Binding-site contacts:
Ligand atom O5 contacts residue ASN259 of chain 10.F at 2.4 Å (h-bond).
Ligand atom C8 contacts residue LYS181 of chain 10.E at 4.1 Å.
Ligand atom C7 contacts residue ASN259 of chain 10.F at 3.1 Å.
Ligand atom O6 contacts residue LYS115 of chain 10.E at 4.4 Å.
Ligand atom C8 contacts residue ASN259 of chain 10.F at 4.4 Å.
Ligand atom C3 contacts residue ASN259 of chain 10.F at 3.8 Å.
Ligand atom C2 contacts residue ASN259 of chain 10.F at 2.4 Å.
Ligand atom C1 contacts residue ASN259 of chain 10.F at 1.4 Å.
Ligand atom O7 contacts residue ASN259 of chain 10.F at 2.9 Å (h-bond).
Ligand atom O6 contacts residue THR116 of chain 10.E at 3.5 Å.
Ligand atom O5 contacts residue THR116 of chain 10.E at 4.0 Å.
Ligand atom O7 contacts residue LYS181 of chain 10.E at 3.9 Å.
Ligand atom C5 contacts residue ASN259 of chain 10.F at 3.7 Å.
Ligand atom N2 contacts residue ASN259 of chain 10.F at 2.9 Å (h-bond).
Ligand atom C4 contacts residue ASN259 of chain 10.F at 4.2 Å.

Sequence of chain 10.F:
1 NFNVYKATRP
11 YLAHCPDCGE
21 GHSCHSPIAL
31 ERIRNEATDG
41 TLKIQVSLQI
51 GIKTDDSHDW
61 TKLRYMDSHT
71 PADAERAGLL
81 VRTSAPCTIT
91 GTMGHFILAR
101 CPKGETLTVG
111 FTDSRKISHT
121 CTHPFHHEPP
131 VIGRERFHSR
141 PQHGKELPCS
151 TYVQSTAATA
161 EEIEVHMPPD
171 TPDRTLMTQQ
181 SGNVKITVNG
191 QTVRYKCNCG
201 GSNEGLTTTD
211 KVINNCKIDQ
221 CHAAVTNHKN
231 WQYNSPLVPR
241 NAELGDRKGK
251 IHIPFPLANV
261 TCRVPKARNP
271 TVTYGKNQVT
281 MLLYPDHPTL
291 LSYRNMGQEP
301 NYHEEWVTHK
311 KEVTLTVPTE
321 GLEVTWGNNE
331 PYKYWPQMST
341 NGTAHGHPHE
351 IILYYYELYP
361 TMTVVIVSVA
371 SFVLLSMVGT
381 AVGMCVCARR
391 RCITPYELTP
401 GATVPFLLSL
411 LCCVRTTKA

This protein binds this small molecule.
Small molecule (SMILES): CC(=O)N[C@@H]1[C@@H](O)[C@H](O)[C@@H](CO)O[C@H]1O

Sequence of chain 10.E:
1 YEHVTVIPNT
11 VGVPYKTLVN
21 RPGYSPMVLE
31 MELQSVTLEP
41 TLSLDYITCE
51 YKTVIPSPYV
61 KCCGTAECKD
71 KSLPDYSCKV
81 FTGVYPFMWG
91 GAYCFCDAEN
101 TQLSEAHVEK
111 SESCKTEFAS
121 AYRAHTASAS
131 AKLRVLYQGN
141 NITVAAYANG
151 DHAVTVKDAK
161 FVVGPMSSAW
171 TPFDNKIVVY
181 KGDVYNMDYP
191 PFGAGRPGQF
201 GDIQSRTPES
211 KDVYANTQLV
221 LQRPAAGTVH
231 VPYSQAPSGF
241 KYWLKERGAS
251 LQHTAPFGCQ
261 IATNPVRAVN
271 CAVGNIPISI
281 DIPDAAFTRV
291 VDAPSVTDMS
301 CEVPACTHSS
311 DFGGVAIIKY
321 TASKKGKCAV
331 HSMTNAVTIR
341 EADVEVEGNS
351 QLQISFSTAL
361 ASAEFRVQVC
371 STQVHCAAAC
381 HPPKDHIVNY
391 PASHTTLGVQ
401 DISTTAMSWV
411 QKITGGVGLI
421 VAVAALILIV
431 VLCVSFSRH